Sequence of chain 2.A:
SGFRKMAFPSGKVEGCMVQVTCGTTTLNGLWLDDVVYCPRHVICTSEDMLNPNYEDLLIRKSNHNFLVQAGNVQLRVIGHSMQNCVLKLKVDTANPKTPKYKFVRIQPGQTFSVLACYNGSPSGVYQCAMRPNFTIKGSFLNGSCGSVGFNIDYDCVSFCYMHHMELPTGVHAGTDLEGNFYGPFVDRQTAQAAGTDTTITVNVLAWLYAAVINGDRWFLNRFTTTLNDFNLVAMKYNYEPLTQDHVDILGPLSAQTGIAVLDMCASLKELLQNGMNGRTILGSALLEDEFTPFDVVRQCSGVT

Binding-site contacts:
Ligand atom O2 contacts residue GLU166 of chain 1.A at 3.4 Å.
Ligand atom O2 contacts residue HIS172 of chain 1.A at 3.4 Å.
Ligand atom C13 contacts residue GLU166 of chain 1.A at 3.6 Å.
Ligand atom C14 contacts residue LEU141 of chain 1.A at 3.5 Å (hydrophobic).
Ligand atom C14 contacts residue PHE140 of chain 1.A at 3.8 Å (hydrophobic).
Ligand atom CL contacts residue HIS41 of chain 1.A at 3.1 Å.
Ligand atom C19 contacts residue ASN142 of chain 1.A at 3.5 Å.
Ligand atom C12 contacts residue LEU141 of chain 1.A at 3.5 Å (hydrophobic).
Ligand atom C19 contacts residue LEU141 of chain 1.A at 3.6 Å (hydrophobic).
Ligand atom C11 contacts residue LEU141 of chain 1.A at 3.5 Å (hydrophobic).
Ligand atom C1 contacts residue ARG188 of chain 1.A at 3.6 Å.
Ligand atom O2 contacts residue HIS163 of chain 1.A at 2.8 Å (h-bond).
Ligand atom C13 contacts residue PHE140 of chain 1.A at 3.8 Å (hydrophobic).
Ligand atom C14 contacts residue ASN142 of chain 1.A at 3.7 Å.
Ligand atom N2 contacts residue LEU141 of chain 1.A at 3.7 Å.
Ligand atom C contacts residue HIS41 of chain 1.A at 3.8 Å.
Ligand atom C2 contacts residue ARG188 of chain 1.A at 3.8 Å.
Ligand atom C10 contacts residue ASN142 of chain 1.A at 3.6 Å.
Ligand atom C contacts residue MET165 of chain 1.A at 3.7 Å (hydrophobic).
Ligand atom O2 contacts residue PHE140 of chain 1.A at 3.3 Å.
Ligand atom C15 contacts residue LEU141 of chain 1.A at 3.8 Å (hydrophobic).
Ligand atom C1 contacts residue ASP187 of chain 1.A at 3.7 Å.
Ligand atom O1 contacts residue GLY143 of chain 1.A at 3.0 Å (h-bond).
Ligand atom O1 contacts residue ASN142 of chain 1.A at 3.1 Å (h-bond).
Ligand atom O contacts residue MET165 of chain 1.A at 3.8 Å.
Ligand atom C6 contacts residue HIS41 of chain 1.A at 3.6 Å.
Ligand atom C1 contacts residue MET49 of chain 1.A at 3.6 Å (hydrophobic).
Ligand atom C5 contacts residue HIS164 of chain 1.A at 3.3 Å.
Ligand atom C17 contacts residue ASN142 of chain 1.A at 3.7 Å.
Ligand atom C2 contacts residue GLN189 of chain 1.A at 3.6 Å.
Ligand atom N2 contacts residue PHE140 of chain 1.A at 3.1 Å (h-bond).
Ligand atom C5 contacts residue HIS41 of chain 1.A at 3.6 Å.
Ligand atom C13 contacts residue LEU141 of chain 1.A at 3.7 Å (hydrophobic).
Ligand atom CL contacts residue ASP187 of chain 1.A at 2.9 Å.
Ligand atom O contacts residue GLU166 of chain 1.A at 3.2 Å (salt-bridge).
Ligand atom C13 contacts residue HIS163 of chain 1.A at 3.8 Å.
Ligand atom N2 contacts residue GLU166 of chain 1.A at 3.3 Å (salt-bridge).
Ligand atom C18 contacts residue ASN142 of chain 1.A at 3.4 Å.
Ligand atom C15 contacts residue SER1 of chain 2.A at 3.8 Å.
Ligand atom C2 contacts residue MET49 of chain 1.A at 3.5 Å (hydrophobic).

Sequence of chain 1.A:
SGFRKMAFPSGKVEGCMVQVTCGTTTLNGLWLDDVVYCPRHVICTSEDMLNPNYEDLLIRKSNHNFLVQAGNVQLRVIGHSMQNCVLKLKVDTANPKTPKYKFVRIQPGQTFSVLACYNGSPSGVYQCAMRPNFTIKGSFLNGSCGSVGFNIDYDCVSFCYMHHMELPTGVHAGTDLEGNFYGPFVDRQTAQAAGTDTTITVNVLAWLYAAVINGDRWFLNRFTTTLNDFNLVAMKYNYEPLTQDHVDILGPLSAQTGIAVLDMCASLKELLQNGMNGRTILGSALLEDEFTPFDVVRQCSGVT

The protein below binds the small molecule below.
Small molecule (SMILES): O=C(c1cc(=O)[nH]c2ccccc12)N1CCN(c2cccc(Cl)c2)C(=O)C1